A protein and the small-molecule ligand that binds it are described below.
Small molecule (SMILES): C[C@]12CC[C@@H](O)C[C@@H]1CC[C@@H]1[C@@H]2CC[C@]2(C)C(=O)CC[C@@H]12

Binding-site contacts:
Ligand atom C3 contacts residue SER122 of chain 1.B at 4.1 Å.
Ligand atom C11 contacts residue PHE125 of chain 1.B at 4.3 Å (hydrophobic).
Ligand atom C5 contacts residue THR121 of chain 1.B at 4.2 Å.
Ligand atom C13 contacts residue PHE125 of chain 1.B at 4.3 Å (hydrophobic).
Ligand atom C17 contacts residue PHE125 of chain 1.B at 3.9 Å (hydrophobic).
Ligand atom C8 contacts residue PHE125 of chain 1.B at 4.4 Å (hydrophobic).
Ligand atom C15 contacts residue PHE125 of chain 1.B at 4.2 Å (hydrophobic).
Ligand atom C6 contacts residue THR121 of chain 1.B at 4.3 Å.
Ligand atom C9 contacts residue PHE125 of chain 1.B at 3.9 Å (hydrophobic).
Ligand atom O3 contacts residue THR121 of chain 1.B at 3.8 Å.
Ligand atom C3 contacts residue THR121 of chain 1.B at 4.4 Å.
Ligand atom C7 contacts residue PHE125 of chain 1.B at 4.0 Å (hydrophobic).
Ligand atom C16 contacts residue PHE125 of chain 1.B at 4.2 Å (hydrophobic).
Ligand atom C4 contacts residue THR121 of chain 1.B at 4.0 Å.
Ligand atom O17 contacts residue PHE125 of chain 1.B at 4.0 Å.
Ligand atom C14 contacts residue PHE125 of chain 1.B at 3.8 Å (hydrophobic).
Ligand atom C5 contacts residue PHE125 of chain 1.B at 4.3 Å (hydrophobic).
Ligand atom C1 contacts residue PHE125 of chain 1.B at 4.5 Å (hydrophobic).
Ligand atom C12 contacts residue PHE125 of chain 1.B at 3.8 Å (hydrophobic).
Ligand atom O3 contacts residue SER122 of chain 1.B at 2.9 Å (h-bond).

Sequence of chain 1.B:
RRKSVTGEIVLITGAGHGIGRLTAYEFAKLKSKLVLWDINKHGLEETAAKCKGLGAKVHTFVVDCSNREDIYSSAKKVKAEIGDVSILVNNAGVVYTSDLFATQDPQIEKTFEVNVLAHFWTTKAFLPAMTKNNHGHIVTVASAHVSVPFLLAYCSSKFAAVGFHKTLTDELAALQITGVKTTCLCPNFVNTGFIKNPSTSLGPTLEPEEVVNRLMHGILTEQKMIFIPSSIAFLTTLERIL